A protein and the small-molecule ligand that binds it are described below.
Small molecule (SMILES): CC(=O)N[C@@H]1[C@@H](O)[C@H](O)[C@@H](CO)O[C@H]1O

Sequence of chain 1.A:
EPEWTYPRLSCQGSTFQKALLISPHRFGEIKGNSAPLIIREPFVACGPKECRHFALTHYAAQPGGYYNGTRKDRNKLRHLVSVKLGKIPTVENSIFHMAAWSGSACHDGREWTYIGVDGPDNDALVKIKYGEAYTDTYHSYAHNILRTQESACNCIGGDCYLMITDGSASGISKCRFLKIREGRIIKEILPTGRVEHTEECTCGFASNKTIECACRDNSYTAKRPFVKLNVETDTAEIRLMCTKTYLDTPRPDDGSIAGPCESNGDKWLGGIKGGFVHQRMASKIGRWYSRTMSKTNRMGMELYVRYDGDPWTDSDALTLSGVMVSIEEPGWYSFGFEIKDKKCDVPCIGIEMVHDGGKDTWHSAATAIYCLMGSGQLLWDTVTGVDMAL

Binding-site contacts:
Ligand atom C8 contacts residue ARG280 of chain 1.A at 4.2 Å.
Ligand atom O3 contacts residue ARG8 of chain 1.A at 3.5 Å.
Ligand atom C5 contacts residue TYR6 of chain 1.A at 3.8 Å (hydrophobic).
Ligand atom C7 contacts residue ARG8 of chain 1.A at 3.9 Å.
Ligand atom C1 contacts residue ASN208 of chain 1.A at 1.5 Å.
Ligand atom N2 contacts residue PRO7 of chain 1.A at 2.5 Å (h-bond).
Ligand atom O6 contacts residue TYR6 of chain 1.A at 3.9 Å.
Ligand atom O5 contacts residue TYR6 of chain 1.A at 3.7 Å.
Ligand atom C7 contacts residue PRO7 of chain 1.A at 3.3 Å (hydrophobic).
Ligand atom C3 contacts residue ASN208 of chain 1.A at 3.7 Å.
Ligand atom C2 contacts residue PRO7 of chain 1.A at 3.1 Å (hydrophobic).
Ligand atom C5 contacts residue ASN208 of chain 1.A at 3.9 Å.
Ligand atom C4 contacts residue ASN208 of chain 1.A at 4.2 Å.
Ligand atom O7 contacts residue ASN208 of chain 1.A at 4.2 Å.
Ligand atom O7 contacts residue PRO7 of chain 1.A at 4.3 Å.
Ligand atom O3 contacts residue PRO7 of chain 1.A at 3.5 Å (h-bond).
Ligand atom C3 contacts residue ARG8 of chain 1.A at 4.1 Å.
Ligand atom C8 contacts residue PRO7 of chain 1.A at 3.7 Å (hydrophobic).
Ligand atom N2 contacts residue ASN208 of chain 1.A at 2.8 Å (h-bond).
Ligand atom C1 contacts residue TYR6 of chain 1.A at 3.7 Å (hydrophobic).
Ligand atom C3 contacts residue PRO7 of chain 1.A at 3.1 Å (hydrophobic).
Ligand atom C2 contacts residue ASN208 of chain 1.A at 2.3 Å.
Ligand atom O5 contacts residue ASN208 of chain 1.A at 2.6 Å (h-bond).
Ligand atom N2 contacts residue ARG8 of chain 1.A at 4.0 Å.
Ligand atom C1 contacts residue PRO7 of chain 1.A at 3.5 Å (hydrophobic).
Ligand atom C7 contacts residue ASN208 of chain 1.A at 3.8 Å.
Ligand atom C8 contacts residue LEU9 of chain 1.A at 3.8 Å (hydrophobic).
Ligand atom C8 contacts residue ARG8 of chain 1.A at 3.5 Å.